Binding-site contacts:
Ligand atom C2C contacts residue TYR128 of chain 59.A at 3.2 Å (hydrophobic).
Ligand atom CM6 contacts residue TYR152 of chain 59.A at 3.4 Å (hydrophobic).
Ligand atom CM4 contacts residue ALA150 of chain 59.A at 3.6 Å (hydrophobic).
Ligand atom C1C contacts residue TYR128 of chain 59.A at 3.5 Å (hydrophobic).
Ligand atom F3 contacts residue SER175 of chain 59.A at 2.8 Å.
Ligand atom C5B contacts residue TYR152 of chain 59.A at 3.5 Å (hydrophobic).
Ligand atom N3A contacts residue TYR152 of chain 59.A at 3.8 Å.
Ligand atom CM2 contacts residue TYR128 of chain 59.A at 3.4 Å (hydrophobic).
Ligand atom F3 contacts residue MET151 of chain 59.A at 3.7 Å.
Ligand atom C3A contacts residue PHE186 of chain 59.A at 3.7 Å (hydrophobic).
Ligand atom C2B contacts residue ILE104 of chain 59.A at 3.8 Å (hydrophobic).
Ligand atom N1A contacts residue ALA24 of chain 59.C at 3.2 Å.
Ligand atom C3 contacts residue LEU106 of chain 59.A at 3.8 Å (hydrophobic).
Ligand atom C2A contacts residue TYR152 of chain 59.A at 3.7 Å (hydrophobic).
Ligand atom O1 contacts residue MET221 of chain 59.A at 3.7 Å.
Ligand atom CM4 contacts residue VAL176 of chain 59.A at 3.8 Å (hydrophobic).
Ligand atom CM2 contacts residue ILE104 of chain 59.A at 3.6 Å (hydrophobic).
Ligand atom C1C contacts residue TYR197 of chain 59.A at 3.5 Å (hydrophobic).
Ligand atom CM6 contacts residue LEU25 of chain 59.C at 3.8 Å (hydrophobic).
Ligand atom C4 contacts residue TYR197 of chain 59.A at 3.4 Å (hydrophobic).
Ligand atom F3 contacts residue ALA150 of chain 59.A at 2.7 Å.
Ligand atom C3B contacts residue MET224 of chain 59.A at 3.6 Å (hydrophobic).
Ligand atom CM2 contacts residue MET224 of chain 59.A at 3.5 Å (hydrophobic).
Ligand atom F3 contacts residue VAL176 of chain 59.A at 3.6 Å.
Ligand atom C3C contacts residue TYR128 of chain 59.A at 3.3 Å (hydrophobic).
Ligand atom C6B contacts residue TYR152 of chain 59.A at 3.6 Å (hydrophobic).
Ligand atom F3 contacts residue PRO174 of chain 59.A at 2.9 Å.
Ligand atom F1 contacts residue MET224 of chain 59.A at 3.6 Å.
Ligand atom F3 contacts residue TYR152 of chain 59.A at 3.6 Å.
Ligand atom C2C contacts residue ILE104 of chain 59.A at 3.8 Å (hydrophobic).
Ligand atom CM3 contacts residue ASN219 of chain 59.A at 3.8 Å.
Ligand atom O1A contacts residue ALA24 of chain 59.C at 3.3 Å.
Ligand atom F2 contacts residue VAL176 of chain 59.A at 2.7 Å.
Ligand atom O1A contacts residue PRO174 of chain 59.A at 3.5 Å.
Ligand atom C2A contacts residue PHE186 of chain 59.A at 3.5 Å (hydrophobic).
Ligand atom N1A contacts residue PRO174 of chain 59.A at 3.5 Å.
Ligand atom N3A contacts residue PHE186 of chain 59.A at 3.4 Å.
Ligand atom F1 contacts residue PHE186 of chain 59.A at 3.8 Å.
Ligand atom CM6 contacts residue VAL188 of chain 59.A at 3.8 Å (hydrophobic).
Ligand atom F1 contacts residue ALA150 of chain 59.A at 3.8 Å.

A small-molecule ligand and the protein it binds are described below.
Small molecule (SMILES): Cc1cc(CCCOc2c(C)cc(-c3noc(C(F)(F)F)n3)cc2C)on1

Sequence of chain 60.C:
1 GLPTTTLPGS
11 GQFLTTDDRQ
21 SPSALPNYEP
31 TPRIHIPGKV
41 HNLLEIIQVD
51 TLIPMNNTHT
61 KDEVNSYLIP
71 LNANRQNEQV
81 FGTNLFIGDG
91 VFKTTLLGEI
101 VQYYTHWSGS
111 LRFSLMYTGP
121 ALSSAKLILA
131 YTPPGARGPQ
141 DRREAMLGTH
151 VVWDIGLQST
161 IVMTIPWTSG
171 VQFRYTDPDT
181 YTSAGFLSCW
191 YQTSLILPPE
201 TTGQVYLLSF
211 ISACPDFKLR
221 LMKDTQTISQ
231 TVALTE

Sequence of chain 59.C:
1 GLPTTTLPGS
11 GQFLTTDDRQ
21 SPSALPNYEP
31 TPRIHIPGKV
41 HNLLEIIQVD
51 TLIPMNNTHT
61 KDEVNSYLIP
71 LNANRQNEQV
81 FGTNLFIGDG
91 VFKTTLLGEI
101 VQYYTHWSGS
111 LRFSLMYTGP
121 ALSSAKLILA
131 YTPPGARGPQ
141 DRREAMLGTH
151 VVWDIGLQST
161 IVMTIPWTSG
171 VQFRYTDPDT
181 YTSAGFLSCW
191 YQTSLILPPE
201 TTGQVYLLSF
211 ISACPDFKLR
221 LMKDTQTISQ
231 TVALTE

Sequence of chain 59.A:
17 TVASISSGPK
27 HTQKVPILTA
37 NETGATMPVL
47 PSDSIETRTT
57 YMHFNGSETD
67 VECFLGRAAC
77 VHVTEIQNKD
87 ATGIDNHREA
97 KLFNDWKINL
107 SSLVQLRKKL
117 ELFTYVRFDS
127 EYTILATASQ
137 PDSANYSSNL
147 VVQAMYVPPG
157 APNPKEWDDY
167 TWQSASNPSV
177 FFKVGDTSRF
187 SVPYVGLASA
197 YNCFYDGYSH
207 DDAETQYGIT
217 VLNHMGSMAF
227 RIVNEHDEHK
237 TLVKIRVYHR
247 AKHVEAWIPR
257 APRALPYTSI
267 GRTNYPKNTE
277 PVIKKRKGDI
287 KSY